Sequence of chain 58.C:
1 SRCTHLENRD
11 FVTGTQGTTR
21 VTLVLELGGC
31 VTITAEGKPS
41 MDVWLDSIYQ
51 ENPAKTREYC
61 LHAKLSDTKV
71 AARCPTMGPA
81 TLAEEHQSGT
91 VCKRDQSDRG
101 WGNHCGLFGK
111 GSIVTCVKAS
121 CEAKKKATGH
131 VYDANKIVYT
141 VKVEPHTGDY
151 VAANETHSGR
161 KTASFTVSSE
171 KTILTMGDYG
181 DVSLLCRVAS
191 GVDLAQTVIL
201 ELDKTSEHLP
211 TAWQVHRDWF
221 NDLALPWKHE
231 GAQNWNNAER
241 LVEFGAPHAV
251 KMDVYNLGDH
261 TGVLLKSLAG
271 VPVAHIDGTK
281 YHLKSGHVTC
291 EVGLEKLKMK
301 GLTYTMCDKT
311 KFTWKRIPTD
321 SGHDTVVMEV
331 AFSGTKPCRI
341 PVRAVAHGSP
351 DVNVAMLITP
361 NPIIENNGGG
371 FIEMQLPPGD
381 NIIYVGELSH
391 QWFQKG

This protein binds this small molecule.
Small molecule (SMILES): CC(=O)N[C@@H]1[C@@H](O)[C@H](O)[C@@H](CO)O[C@H]1O

Binding-site contacts:
Ligand atom C2 contacts residue GLU155 of chain 58.C at 3.7 Å.
Ligand atom C8 contacts residue GLU155 of chain 58.C at 3.8 Å.
Ligand atom C4 contacts residue ASN154 of chain 58.C at 4.2 Å.
Ligand atom C5 contacts residue ASN154 of chain 58.C at 3.6 Å.
Ligand atom C1 contacts residue ASN154 of chain 58.C at 1.4 Å.
Ligand atom C6 contacts residue HIS104 of chain 58.A at 4.0 Å.
Ligand atom C2 contacts residue ASN154 of chain 58.C at 2.4 Å.
Ligand atom C8 contacts residue ASN154 of chain 58.C at 3.6 Å.
Ligand atom C1 contacts residue GLU155 of chain 58.C at 3.9 Å.
Ligand atom O5 contacts residue ASN154 of chain 58.C at 2.3 Å (h-bond).
Ligand atom C3 contacts residue GLU155 of chain 58.C at 3.7 Å.
Ligand atom O3 contacts residue GLU155 of chain 58.C at 4.3 Å.
Ligand atom O7 contacts residue ASN154 of chain 58.C at 3.2 Å (h-bond).
Ligand atom C7 contacts residue ASN154 of chain 58.C at 3.3 Å.
Ligand atom N2 contacts residue GLU155 of chain 58.C at 3.0 Å (salt-bridge).
Ligand atom O5 contacts residue HIS104 of chain 58.A at 3.1 Å (h-bond).
Ligand atom N2 contacts residue ASN154 of chain 58.C at 2.9 Å (h-bond).
Ligand atom C1 contacts residue HIS104 of chain 58.A at 3.4 Å.
Ligand atom C3 contacts residue ASN154 of chain 58.C at 3.7 Å.
Ligand atom C5 contacts residue HIS104 of chain 58.A at 3.6 Å.
Ligand atom C7 contacts residue GLU155 of chain 58.C at 3.9 Å.

Sequence of chain 58.A:
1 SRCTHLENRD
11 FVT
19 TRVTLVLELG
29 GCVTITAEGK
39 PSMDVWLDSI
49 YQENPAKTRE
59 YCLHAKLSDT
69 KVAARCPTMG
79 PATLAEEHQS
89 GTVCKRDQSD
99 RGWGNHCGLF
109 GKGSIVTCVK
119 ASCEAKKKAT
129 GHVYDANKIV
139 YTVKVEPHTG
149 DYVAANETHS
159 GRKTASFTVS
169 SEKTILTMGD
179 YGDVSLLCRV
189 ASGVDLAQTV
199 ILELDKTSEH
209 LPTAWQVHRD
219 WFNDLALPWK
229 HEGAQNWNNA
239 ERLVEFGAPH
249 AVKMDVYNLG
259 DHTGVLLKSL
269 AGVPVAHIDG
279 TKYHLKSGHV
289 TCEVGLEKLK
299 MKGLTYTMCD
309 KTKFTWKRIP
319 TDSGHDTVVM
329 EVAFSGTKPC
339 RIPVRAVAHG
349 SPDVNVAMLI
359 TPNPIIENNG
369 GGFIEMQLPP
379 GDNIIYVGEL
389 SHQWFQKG